The small molecule below binds the protein below.
Small molecule (SMILES): OC[C@@H](O)[C@@H](O)[C@H](O)[C@@H](O)CO

Sequence of chain 1.A:
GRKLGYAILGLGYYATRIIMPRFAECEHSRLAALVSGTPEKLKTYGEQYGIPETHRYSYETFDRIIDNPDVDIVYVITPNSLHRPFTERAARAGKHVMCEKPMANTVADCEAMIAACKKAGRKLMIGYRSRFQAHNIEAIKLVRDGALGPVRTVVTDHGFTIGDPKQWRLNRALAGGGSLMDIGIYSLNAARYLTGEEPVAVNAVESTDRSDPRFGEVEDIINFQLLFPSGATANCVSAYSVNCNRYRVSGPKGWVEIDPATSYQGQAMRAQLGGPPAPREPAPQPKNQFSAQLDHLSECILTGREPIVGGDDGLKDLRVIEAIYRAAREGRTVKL

Binding-site contacts:
Ligand atom O5 contacts residue TYR189 of chain 1.A at 2.5 Å (h-bond).
Ligand atom C5 contacts residue LYS104 of chain 1.A at 3.6 Å.
Ligand atom C6 contacts residue ILE186 of chain 1.A at 4.1 Å (hydrophobic).
Ligand atom O5 contacts residue LYS104 of chain 1.A at 2.4 Å (salt-bridge).
Ligand atom O6 contacts residue TYR189 of chain 1.A at 3.6 Å (h-bond).
Ligand atom C4 contacts residue ASP185 of chain 1.A at 3.9 Å.
Ligand atom C5 contacts residue TYR189 of chain 1.A at 3.2 Å (hydrophobic).
Ligand atom O1 contacts residue PHE163 of chain 1.A at 4.0 Å.
Ligand atom O4 contacts residue NDP1 of chain 1.G at 3.7 Å.
Ligand atom C4 contacts residue LYS104 of chain 1.A at 4.0 Å.
Ligand atom O6 contacts residue NDP1 of chain 1.G at 3.4 Å (h-bond).
Ligand atom C2 contacts residue PHE163 of chain 1.A at 4.5 Å (hydrophobic).
Ligand atom C4 contacts residue ARG172 of chain 1.A at 4.0 Å.
Ligand atom C6 contacts residue ARG132 of chain 1.A at 4.0 Å.
Ligand atom O3 contacts residue ARG172 of chain 1.A at 3.4 Å (salt-bridge).
Ligand atom C3 contacts residue ASP185 of chain 1.A at 3.5 Å.
Ligand atom O3 contacts residue PHE163 of chain 1.A at 3.5 Å.
Ligand atom O6 contacts residue ARG132 of chain 1.A at 3.1 Å (salt-bridge).
Ligand atom O4 contacts residue ARG172 of chain 1.A at 3.4 Å (salt-bridge).
Ligand atom C1 contacts residue ILE186 of chain 1.A at 4.5 Å (hydrophobic).
Ligand atom O3 contacts residue ASP185 of chain 1.A at 2.8 Å (salt-bridge).
Ligand atom C6 contacts residue TYR189 of chain 1.A at 3.2 Å (hydrophobic).
Ligand atom O6 contacts residue TYR267 of chain 1.A at 3.6 Å.
Ligand atom O5 contacts residue NDP1 of chain 1.G at 3.4 Å.
Ligand atom C4 contacts residue NDP1 of chain 1.G at 3.5 Å.
Ligand atom C6 contacts residue NDP1 of chain 1.G at 4.0 Å.
Ligand atom O5 contacts residue ASP185 of chain 1.A at 3.6 Å.
Ligand atom C3 contacts residue PHE163 of chain 1.A at 4.1 Å (hydrophobic).
Ligand atom C5 contacts residue ASP185 of chain 1.A at 4.4 Å.
Ligand atom O4 contacts residue ASP185 of chain 1.A at 2.7 Å (salt-bridge).
Ligand atom C5 contacts residue NDP1 of chain 1.G at 3.2 Å.
Ligand atom C2 contacts residue TYR267 of chain 1.A at 4.5 Å (hydrophobic).
Ligand atom O2 contacts residue PHE163 of chain 1.A at 4.5 Å.
Ligand atom O4 contacts residue LYS104 of chain 1.A at 3.1 Å (salt-bridge).
Ligand atom C1 contacts residue PHE163 of chain 1.A at 3.8 Å (hydrophobic).